Sequence of chain 1.K:
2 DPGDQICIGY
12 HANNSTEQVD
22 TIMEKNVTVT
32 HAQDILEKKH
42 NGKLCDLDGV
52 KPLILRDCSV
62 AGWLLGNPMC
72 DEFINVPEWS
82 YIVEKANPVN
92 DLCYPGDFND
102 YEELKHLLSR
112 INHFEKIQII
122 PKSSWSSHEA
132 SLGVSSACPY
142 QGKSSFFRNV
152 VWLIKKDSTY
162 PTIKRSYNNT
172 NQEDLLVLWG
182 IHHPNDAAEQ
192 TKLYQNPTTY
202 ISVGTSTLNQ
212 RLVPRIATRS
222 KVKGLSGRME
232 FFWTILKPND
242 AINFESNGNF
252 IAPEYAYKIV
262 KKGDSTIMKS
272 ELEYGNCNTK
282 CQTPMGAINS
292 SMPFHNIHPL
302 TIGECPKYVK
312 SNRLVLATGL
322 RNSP

Binding-site contacts:
Ligand atom C7 contacts residue ASN27 of chain 1.K at 3.4 Å.
Ligand atom C8 contacts residue LYS26 of chain 1.K at 4.2 Å.
Ligand atom C3 contacts residue ASN27 of chain 1.K at 3.8 Å.
Ligand atom C6 contacts residue ASN27 of chain 1.K at 4.5 Å.
Ligand atom C4 contacts residue ASN27 of chain 1.K at 4.3 Å.
Ligand atom C5 contacts residue ASN27 of chain 1.K at 3.6 Å.
Ligand atom C1 contacts residue ASN27 of chain 1.K at 1.4 Å.
Ligand atom O5 contacts residue ASN27 of chain 1.K at 2.4 Å (h-bond).
Ligand atom O5 contacts residue GLN19 of chain 1.K at 4.0 Å.
Ligand atom C2 contacts residue ASN27 of chain 1.K at 2.4 Å.
Ligand atom N2 contacts residue ASN27 of chain 1.K at 2.8 Å (h-bond).
Ligand atom O7 contacts residue ASN27 of chain 1.K at 3.6 Å.

The protein below binds the small molecule below.
Small molecule (SMILES): CC(=O)N[C@H]1[C@H](O[C@H]2[C@H](O)[C@@H](NC(C)=O)CO[C@@H]2CO)O[C@H](CO)[C@@H](O)[C@@H]1O